Sequence of chain 1.A:
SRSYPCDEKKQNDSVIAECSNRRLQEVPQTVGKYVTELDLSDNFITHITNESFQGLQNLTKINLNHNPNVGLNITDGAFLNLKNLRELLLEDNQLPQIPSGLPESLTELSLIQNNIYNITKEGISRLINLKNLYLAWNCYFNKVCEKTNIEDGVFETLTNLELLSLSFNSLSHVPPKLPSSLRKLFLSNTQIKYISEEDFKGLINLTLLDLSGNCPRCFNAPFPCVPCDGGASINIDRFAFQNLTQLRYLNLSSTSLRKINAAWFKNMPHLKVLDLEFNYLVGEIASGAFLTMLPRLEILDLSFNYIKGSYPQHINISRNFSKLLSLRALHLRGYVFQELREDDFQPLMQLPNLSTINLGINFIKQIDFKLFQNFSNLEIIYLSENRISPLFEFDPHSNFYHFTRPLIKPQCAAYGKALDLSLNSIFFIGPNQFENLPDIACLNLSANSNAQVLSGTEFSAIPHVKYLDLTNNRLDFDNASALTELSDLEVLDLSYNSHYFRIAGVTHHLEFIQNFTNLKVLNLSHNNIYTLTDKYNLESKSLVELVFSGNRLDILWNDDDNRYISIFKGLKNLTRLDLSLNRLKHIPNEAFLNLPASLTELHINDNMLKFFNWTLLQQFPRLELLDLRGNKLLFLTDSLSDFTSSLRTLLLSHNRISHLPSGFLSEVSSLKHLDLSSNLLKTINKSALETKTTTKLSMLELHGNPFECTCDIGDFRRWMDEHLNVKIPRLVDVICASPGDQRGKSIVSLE

Binding-site contacts:
Ligand atom O5 contacts residue VAL589 of chain 1.A at 3.3 Å.
Ligand atom N2 contacts residue ASN618 of chain 1.A at 2.9 Å (h-bond).
Ligand atom C1 contacts residue ASN618 of chain 1.A at 1.4 Å.
Ligand atom C1 contacts residue SER587 of chain 1.A at 3.8 Å.
Ligand atom C4 contacts residue ASN618 of chain 1.A at 4.2 Å.
Ligand atom C7 contacts residue ASN618 of chain 1.A at 3.7 Å.
Ligand atom N2 contacts residue LYS586 of chain 1.A at 3.8 Å.
Ligand atom O7 contacts residue ASN618 of chain 1.A at 4.1 Å.
Ligand atom O6 contacts residue VAL589 of chain 1.A at 3.3 Å.
Ligand atom C5 contacts residue VAL589 of chain 1.A at 4.2 Å (hydrophobic).
Ligand atom N2 contacts residue SER587 of chain 1.A at 4.4 Å.
Ligand atom C7 contacts residue LYS586 of chain 1.A at 3.4 Å.
Ligand atom O7 contacts residue LYS586 of chain 1.A at 3.8 Å.
Ligand atom O7 contacts residue SER587 of chain 1.A at 3.4 Å.
Ligand atom C2 contacts residue SER587 of chain 1.A at 4.1 Å.
Ligand atom C8 contacts residue LYS586 of chain 1.A at 3.2 Å.
Ligand atom C1 contacts residue VAL589 of chain 1.A at 4.2 Å (hydrophobic).
Ligand atom C6 contacts residue VAL589 of chain 1.A at 3.9 Å (hydrophobic).
Ligand atom O7 contacts residue THR562 of chain 1.A at 4.0 Å.
Ligand atom O5 contacts residue SER587 of chain 1.A at 4.0 Å.
Ligand atom C5 contacts residue ASN618 of chain 1.A at 3.6 Å.
Ligand atom O5 contacts residue ASN618 of chain 1.A at 2.3 Å (h-bond).
Ligand atom C3 contacts residue ASN618 of chain 1.A at 3.8 Å.
Ligand atom C7 contacts residue SER587 of chain 1.A at 3.9 Å.
Ligand atom C2 contacts residue ASN618 of chain 1.A at 2.4 Å.

The protein below binds the small molecule below.
Small molecule (SMILES): CC(=O)N[C@@H]1[C@@H](O)[C@H](O)[C@@H](CO)O[C@H]1O